Sequence of chain 2.A:
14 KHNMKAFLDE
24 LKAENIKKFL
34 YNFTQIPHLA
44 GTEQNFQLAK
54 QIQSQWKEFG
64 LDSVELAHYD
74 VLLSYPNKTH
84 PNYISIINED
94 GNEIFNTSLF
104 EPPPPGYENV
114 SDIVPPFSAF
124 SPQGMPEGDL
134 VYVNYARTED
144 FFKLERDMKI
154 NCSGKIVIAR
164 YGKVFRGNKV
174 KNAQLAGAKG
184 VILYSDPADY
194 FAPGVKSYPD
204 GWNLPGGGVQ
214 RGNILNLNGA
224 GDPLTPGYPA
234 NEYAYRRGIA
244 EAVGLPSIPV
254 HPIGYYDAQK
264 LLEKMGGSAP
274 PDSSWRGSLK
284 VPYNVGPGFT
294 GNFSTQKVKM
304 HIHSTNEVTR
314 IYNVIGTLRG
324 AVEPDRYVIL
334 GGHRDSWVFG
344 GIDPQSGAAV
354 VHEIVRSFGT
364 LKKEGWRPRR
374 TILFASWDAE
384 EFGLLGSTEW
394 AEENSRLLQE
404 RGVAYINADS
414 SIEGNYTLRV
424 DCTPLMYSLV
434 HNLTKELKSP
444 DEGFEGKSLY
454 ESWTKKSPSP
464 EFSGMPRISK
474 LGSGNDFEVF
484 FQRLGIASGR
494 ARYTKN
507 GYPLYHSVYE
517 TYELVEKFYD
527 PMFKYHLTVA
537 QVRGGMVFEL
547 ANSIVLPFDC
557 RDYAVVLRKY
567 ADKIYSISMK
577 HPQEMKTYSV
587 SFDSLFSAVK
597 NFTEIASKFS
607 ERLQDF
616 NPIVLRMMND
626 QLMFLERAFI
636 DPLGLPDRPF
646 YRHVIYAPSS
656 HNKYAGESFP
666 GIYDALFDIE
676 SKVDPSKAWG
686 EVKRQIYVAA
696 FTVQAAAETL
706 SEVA

Binding-site contacts:
Ligand atom O2 contacts residue HIS71 of chain 2.A at 3.0 Å (h-bond).
Ligand atom C6 contacts residue HIS71 of chain 2.A at 3.8 Å.
Ligand atom C2 contacts residue GLU235 of chain 2.A at 3.1 Å.
Ligand atom C1 contacts residue GLN699 of chain 1.A at 3.8 Å.
Ligand atom C3 contacts residue GLU235 of chain 2.A at 3.8 Å.
Ligand atom C1 contacts residue ASN597 of chain 1.A at 1.5 Å.
Ligand atom C3 contacts residue ARG313 of chain 2.A at 3.8 Å.
Ligand atom O5 contacts residue ASN597 of chain 1.A at 2.3 Å (h-bond).
Ligand atom C8 contacts residue SER590 of chain 1.A at 3.5 Å.
Ligand atom C2 contacts residue ARG313 of chain 2.A at 3.9 Å.
Ligand atom O3 contacts residue ARG313 of chain 2.A at 3.0 Å (salt-bridge).
Ligand atom O3 contacts residue GLU235 of chain 2.A at 3.1 Å (salt-bridge).
Ligand atom C4 contacts residue ARG313 of chain 2.A at 3.5 Å.
Ligand atom O6 contacts residue GLU235 of chain 2.A at 3.4 Å.
Ligand atom C3 contacts residue ASN597 of chain 1.A at 3.8 Å.
Ligand atom C8 contacts residue TYR236 of chain 2.A at 3.6 Å (hydrophobic).
Ligand atom O2 contacts residue ARG313 of chain 2.A at 3.4 Å (salt-bridge).
Ligand atom C1 contacts residue SER593 of chain 1.A at 3.6 Å.
Ligand atom C7 contacts residue GLN699 of chain 1.A at 3.4 Å.
Ligand atom C7 contacts residue SER593 of chain 1.A at 3.8 Å.
Ligand atom O5 contacts residue HIS71 of chain 2.A at 3.6 Å.
Ligand atom O2 contacts residue GLU235 of chain 2.A at 2.4 Å (salt-bridge).
Ligand atom C8 contacts residue SER593 of chain 1.A at 3.9 Å.
Ligand atom C4 contacts residue GLU235 of chain 2.A at 3.8 Å.
Ligand atom C6 contacts residue GLU235 of chain 2.A at 4.0 Å.
Ligand atom C2 contacts residue SER593 of chain 1.A at 3.6 Å.
Ligand atom C2 contacts residue GLN699 of chain 1.A at 3.7 Å.
Ligand atom C3 contacts residue ARG313 of chain 2.A at 3.7 Å.
Ligand atom C5 contacts residue ASN597 of chain 1.A at 3.6 Å.
Ligand atom C5 contacts residue GLU235 of chain 2.A at 3.5 Å.
Ligand atom C2 contacts residue ASN597 of chain 1.A at 2.4 Å.
Ligand atom N2 contacts residue SER593 of chain 1.A at 2.9 Å (h-bond).
Ligand atom O7 contacts residue GLN699 of chain 1.A at 3.3 Å (h-bond).
Ligand atom C3 contacts residue GLU235 of chain 2.A at 3.7 Å.
Ligand atom O4 contacts residue ARG313 of chain 2.A at 4.0 Å.
Ligand atom C7 contacts residue ASN597 of chain 1.A at 3.8 Å.
Ligand atom O4 contacts residue GLU235 of chain 2.A at 3.1 Å (salt-bridge).
Ligand atom N2 contacts residue ASN597 of chain 1.A at 2.9 Å (h-bond).
Ligand atom N2 contacts residue GLN699 of chain 1.A at 3.6 Å (h-bond).
Ligand atom C8 contacts residue ALA594 of chain 1.A at 3.8 Å (hydrophobic).

Sequence of chain 1.A:
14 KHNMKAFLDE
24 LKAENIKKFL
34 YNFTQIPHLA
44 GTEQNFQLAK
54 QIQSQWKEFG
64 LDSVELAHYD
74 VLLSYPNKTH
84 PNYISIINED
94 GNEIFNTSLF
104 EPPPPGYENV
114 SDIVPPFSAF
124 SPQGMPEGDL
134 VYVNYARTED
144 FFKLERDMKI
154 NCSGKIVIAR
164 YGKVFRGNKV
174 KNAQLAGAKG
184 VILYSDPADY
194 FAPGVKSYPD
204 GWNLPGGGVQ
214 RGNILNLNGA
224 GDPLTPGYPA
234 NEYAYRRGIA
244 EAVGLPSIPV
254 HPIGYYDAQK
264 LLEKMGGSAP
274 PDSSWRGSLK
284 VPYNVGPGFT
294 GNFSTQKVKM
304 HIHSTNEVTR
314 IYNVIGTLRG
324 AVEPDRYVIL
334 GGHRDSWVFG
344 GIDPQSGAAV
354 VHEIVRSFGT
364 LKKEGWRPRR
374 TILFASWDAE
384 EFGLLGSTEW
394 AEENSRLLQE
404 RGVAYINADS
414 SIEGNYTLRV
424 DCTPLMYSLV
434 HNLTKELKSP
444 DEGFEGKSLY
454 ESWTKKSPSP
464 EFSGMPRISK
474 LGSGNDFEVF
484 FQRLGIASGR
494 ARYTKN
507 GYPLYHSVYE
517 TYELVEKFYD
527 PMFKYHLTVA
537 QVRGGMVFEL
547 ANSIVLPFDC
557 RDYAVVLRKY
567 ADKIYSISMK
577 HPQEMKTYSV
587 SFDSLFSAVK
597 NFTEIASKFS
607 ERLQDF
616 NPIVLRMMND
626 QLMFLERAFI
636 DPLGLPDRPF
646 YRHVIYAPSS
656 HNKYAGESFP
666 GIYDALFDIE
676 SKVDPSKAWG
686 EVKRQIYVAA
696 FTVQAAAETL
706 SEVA

This small molecule binds to this protein.
Small molecule (SMILES): CC(=O)N[C@H]1[C@H](O[C@H]2[C@H](O)[C@@H](NC(C)=O)CO[C@@H]2CO)O[C@H](CO)[C@@H](O[C@@H]2O[C@H](CO)[C@@H](O)[C@H](O[C@H]3O[C@H](CO)[C@@H](O)[C@H](O)[C@@H]3O)[C@@H]2O)[C@@H]1O